The small molecule below binds the protein below.
Small molecule (SMILES): CC(=O)N[C@H]1[C@H](O[C@H]2[C@H](O)[C@@H](NC(C)=O)CO[C@@H]2CO)O[C@H](CO)[C@@H](O)[C@@H]1O

Binding-site contacts:
Ligand atom O5 contacts residue ASN184 of chain 1.A at 2.3 Å (h-bond).
Ligand atom C8 contacts residue LYS182 of chain 1.A at 3.8 Å.
Ligand atom C1 contacts residue LEU140 of chain 1.A at 4.2 Å (hydrophobic).
Ligand atom O5 contacts residue LEU140 of chain 1.A at 3.5 Å.
Ligand atom O5 contacts residue GLN142 of chain 1.A at 3.8 Å.
Ligand atom C8 contacts residue HIS129 of chain 1.A at 3.9 Å.
Ligand atom C2 contacts residue ASN184 of chain 1.A at 2.5 Å.
Ligand atom C7 contacts residue ASN184 of chain 1.A at 3.4 Å.
Ligand atom O6 contacts residue HIS129 of chain 1.A at 4.0 Å.
Ligand atom C8 contacts residue ARG183 of chain 1.A at 3.9 Å.
Ligand atom C1 contacts residue GLN142 of chain 1.A at 3.8 Å.
Ligand atom C6 contacts residue LEU140 of chain 1.A at 4.3 Å (hydrophobic).
Ligand atom C4 contacts residue ASN184 of chain 1.A at 4.3 Å.
Ligand atom O7 contacts residue GLN142 of chain 1.A at 4.3 Å.
Ligand atom O4 contacts residue GLN142 of chain 1.A at 4.3 Å.
Ligand atom C8 contacts residue GLN142 of chain 1.A at 4.4 Å.
Ligand atom C1 contacts residue ASN184 of chain 1.A at 1.4 Å.
Ligand atom C7 contacts residue GLN142 of chain 1.A at 4.4 Å.
Ligand atom C4 contacts residue GLN142 of chain 1.A at 4.4 Å.
Ligand atom C5 contacts residue LEU140 of chain 1.A at 4.4 Å (hydrophobic).
Ligand atom C5 contacts residue ASN184 of chain 1.A at 3.6 Å.
Ligand atom O7 contacts residue ASN184 of chain 1.A at 3.8 Å.
Ligand atom C5 contacts residue GLN142 of chain 1.A at 3.4 Å.
Ligand atom C3 contacts residue ASN184 of chain 1.A at 3.8 Å.
Ligand atom C6 contacts residue HIS129 of chain 1.A at 4.3 Å.
Ligand atom C6 contacts residue GLN142 of chain 1.A at 4.3 Å.
Ligand atom N2 contacts residue ASN184 of chain 1.A at 3.0 Å (h-bond).
Ligand atom C8 contacts residue ASN184 of chain 1.A at 3.7 Å.

Sequence of chain 1.A:
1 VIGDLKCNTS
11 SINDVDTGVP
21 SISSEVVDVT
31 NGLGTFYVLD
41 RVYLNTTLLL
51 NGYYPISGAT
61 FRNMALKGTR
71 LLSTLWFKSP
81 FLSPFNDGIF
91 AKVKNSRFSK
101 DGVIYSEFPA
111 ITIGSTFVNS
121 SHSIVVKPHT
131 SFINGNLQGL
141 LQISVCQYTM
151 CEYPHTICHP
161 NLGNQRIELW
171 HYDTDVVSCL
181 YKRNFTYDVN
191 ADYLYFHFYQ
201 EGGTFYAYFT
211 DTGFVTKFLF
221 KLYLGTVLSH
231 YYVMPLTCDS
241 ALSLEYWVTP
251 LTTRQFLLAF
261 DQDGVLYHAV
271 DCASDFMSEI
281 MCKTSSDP